Binding-site contacts:
Ligand atom C95 contacts residue ASP80 of chain 1.B at 3.3 Å.
Ligand atom O7 contacts residue TYR78 of chain 1.B at 3.5 Å.
Ligand atom C86 contacts residue ASP114 of chain 1.B at 2.7 Å.
Ligand atom N58 contacts residue GLY222 of chain 1.B at 2.9 Å (h-bond).
Ligand atom C14 contacts residue ASP32 of chain 1.B at 3.2 Å.
Ligand atom C14 contacts residue GLY222 of chain 1.B at 3.7 Å.
Ligand atom O76 contacts residue GLY222 of chain 1.B at 3.7 Å.
Ligand atom C64 contacts residue THR223 of chain 1.B at 3.5 Å.
Ligand atom N11 contacts residue TYR78 of chain 1.B at 3.6 Å.
Ligand atom O24 contacts residue TYR78 of chain 1.B at 3.2 Å.
Ligand atom C77 contacts residue THR224 of chain 1.B at 3.6 Å.
Ligand atom C51 contacts residue ASP80 of chain 1.B at 2.8 Å.
Ligand atom C49 contacts residue VAL113 of chain 1.B at 3.5 Å (hydrophobic).
Ligand atom N5 contacts residue ASN125 of chain 1.B at 3.4 Å (h-bond).
Ligand atom C15 contacts residue GLY222 of chain 1.B at 3.4 Å.
Ligand atom C51 contacts residue SER82 of chain 1.B at 3.1 Å.
Ligand atom C13 contacts residue ASP220 of chain 1.B at 3.1 Å.
Ligand atom C14 contacts residue TYR78 of chain 1.B at 3.6 Å (hydrophobic).
Ligand atom C80 contacts residue THR224 of chain 1.B at 3.5 Å.
Ligand atom C75 contacts residue THR224 of chain 1.B at 3.5 Å.
Ligand atom C1 contacts residue ASN125 of chain 1.B at 3.2 Å.
Ligand atom C48 contacts residue ILE30 of chain 1.B at 3.5 Å (hydrophobic).
Ligand atom C52 contacts residue SER82 of chain 1.B at 3.7 Å.
Ligand atom O24 contacts residue GLY79 of chain 1.B at 3.0 Å (h-bond).
Ligand atom O41 contacts residue ASP32 of chain 1.B at 2.5 Å (salt-bridge).
Ligand atom O41 contacts residue GLY34 of chain 1.B at 3.0 Å.
Ligand atom O7 contacts residue ARG77 of chain 1.B at 3.6 Å.
Ligand atom O76 contacts residue THR224 of chain 1.B at 3.1 Å (h-bond).
Ligand atom C64 contacts residue ILE303 of chain 1.B at 3.5 Å (hydrophobic).
Ligand atom C10 contacts residue TYR78 of chain 1.B at 3.2 Å (hydrophobic).
Ligand atom C44 contacts residue GLY222 of chain 1.B at 3.2 Å.
Ligand atom O76 contacts residue THR223 of chain 1.B at 3.3 Å.
Ligand atom C26 contacts residue ASP220 of chain 1.B at 3.2 Å.
Ligand atom O61 contacts residue ASP80 of chain 1.B at 3.5 Å (salt-bridge).
Ligand atom C15 contacts residue TYR78 of chain 1.B at 3.6 Å (hydrophobic).
Ligand atom C13 contacts residue ASP32 of chain 1.B at 3.6 Å.
Ligand atom O61 contacts residue GLY79 of chain 1.B at 2.6 Å (h-bond).
Ligand atom O61 contacts residue TYR78 of chain 1.B at 3.3 Å.
Ligand atom C52 contacts residue ASP80 of chain 1.B at 3.5 Å.
Ligand atom O41 contacts residue ASP220 of chain 1.B at 2.6 Å (salt-bridge).

The small molecule below binds the protein below.
Small molecule (SMILES): CC(C)c1nc(CN(C)C(=O)N[C@H](C(=O)N[C@@H](Cc2ccccc2)C[C@H](O)[C@H](Cc2ccccc2)NC(=O)OCc2cncs2)C(C)C)cs1

Sequence of chain 1.B:
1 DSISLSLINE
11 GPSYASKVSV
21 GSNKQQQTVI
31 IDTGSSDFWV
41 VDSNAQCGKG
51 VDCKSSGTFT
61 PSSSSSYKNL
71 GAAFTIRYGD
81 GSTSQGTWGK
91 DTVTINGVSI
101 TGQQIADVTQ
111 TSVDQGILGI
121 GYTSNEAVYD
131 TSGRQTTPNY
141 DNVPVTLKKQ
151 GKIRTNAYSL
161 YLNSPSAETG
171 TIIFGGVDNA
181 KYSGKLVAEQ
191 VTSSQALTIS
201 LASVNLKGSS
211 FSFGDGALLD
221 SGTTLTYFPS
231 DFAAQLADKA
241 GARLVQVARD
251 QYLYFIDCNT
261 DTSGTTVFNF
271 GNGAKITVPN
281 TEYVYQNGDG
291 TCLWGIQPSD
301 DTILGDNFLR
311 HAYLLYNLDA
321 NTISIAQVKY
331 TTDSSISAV